Sequence of chain 1.A:
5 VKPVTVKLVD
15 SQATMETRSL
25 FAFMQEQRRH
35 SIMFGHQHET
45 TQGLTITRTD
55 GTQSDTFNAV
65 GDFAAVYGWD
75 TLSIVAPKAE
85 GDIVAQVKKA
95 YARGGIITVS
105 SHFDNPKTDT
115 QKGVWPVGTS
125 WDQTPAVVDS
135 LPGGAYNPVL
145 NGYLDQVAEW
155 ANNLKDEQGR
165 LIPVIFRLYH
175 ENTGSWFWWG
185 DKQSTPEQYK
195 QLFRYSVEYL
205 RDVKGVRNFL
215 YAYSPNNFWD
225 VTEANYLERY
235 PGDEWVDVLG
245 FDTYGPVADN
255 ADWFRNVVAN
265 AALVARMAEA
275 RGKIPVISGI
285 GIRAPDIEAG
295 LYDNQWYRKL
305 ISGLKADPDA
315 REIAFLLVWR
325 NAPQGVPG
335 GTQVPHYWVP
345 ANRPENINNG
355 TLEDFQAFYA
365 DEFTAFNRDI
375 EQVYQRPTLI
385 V

This small molecule binds to this protein.
Small molecule (SMILES): O=C1O[C@H](CO)[C@@H](O[C@@H]2O[C@H](CO)[C@@H](O)[C@H](O)[C@@H]2O)[C@H](O)[C@@H]1O

Binding-site contacts:
Ligand atom C2 contacts residue ARG324 of chain 1.A at 4.0 Å.
Ligand atom C6 contacts residue TRP323 of chain 1.A at 4.0 Å (hydrophobic).
Ligand atom O2 contacts residue TRP323 of chain 1.A at 3.3 Å (h-bond).
Ligand atom C5 contacts residue TRP323 of chain 1.A at 3.8 Å (hydrophobic).
Ligand atom O1 contacts residue GLU175 of chain 1.A at 3.9 Å.
Ligand atom C1 contacts residue TYR248 of chain 1.A at 3.5 Å (hydrophobic).
Ligand atom O2 contacts residue ARG324 of chain 1.A at 2.8 Å (salt-bridge).
Ligand atom C4 contacts residue TRP323 of chain 1.A at 3.9 Å (hydrophobic).
Ligand atom C2 contacts residue HIS340 of chain 1.A at 3.4 Å.
Ligand atom O6 contacts residue TRP323 of chain 1.A at 3.6 Å.
Ligand atom C2 contacts residue HIS106 of chain 1.A at 4.0 Å.
Ligand atom O3 contacts residue HIS106 of chain 1.A at 2.8 Å (h-bond).
Ligand atom C4 contacts residue ARG324 of chain 1.A at 3.9 Å.
Ligand atom O6 contacts residue GLU84 of chain 1.A at 2.7 Å (salt-bridge).
Ligand atom O3 contacts residue ARG324 of chain 1.A at 2.9 Å (salt-bridge).
Ligand atom C5 contacts residue TRP323 of chain 1.A at 4.1 Å (hydrophobic).
Ligand atom C5 contacts residue TYR248 of chain 1.A at 4.0 Å (hydrophobic).
Ligand atom O2 contacts residue GLU175 of chain 1.A at 2.8 Å (salt-bridge).
Ligand atom O1 contacts residue TRP323 of chain 1.A at 3.5 Å.
Ligand atom O4 contacts residue TRP125 of chain 1.A at 3.8 Å.
Ligand atom C5 contacts residue TRP125 of chain 1.A at 3.7 Å (hydrophobic).
Ligand atom O2 contacts residue HIS340 of chain 1.A at 2.7 Å (h-bond).
Ligand atom O3 contacts residue TRP125 of chain 1.A at 3.7 Å.
Ligand atom C3 contacts residue HIS106 of chain 1.A at 3.6 Å.
Ligand atom C6 contacts residue TRP323 of chain 1.A at 4.1 Å (hydrophobic).
Ligand atom O5 contacts residue TRP323 of chain 1.A at 2.9 Å (h-bond).
Ligand atom C3 contacts residue TRP323 of chain 1.A at 4.0 Å (hydrophobic).
Ligand atom C6 contacts residue GLU84 of chain 1.A at 3.4 Å.
Ligand atom C1 contacts residue TRP323 of chain 1.A at 3.5 Å (hydrophobic).
Ligand atom C2 contacts residue TRP323 of chain 1.A at 4.0 Å (hydrophobic).
Ligand atom O6 contacts residue ALA288 of chain 1.A at 3.6 Å.
Ligand atom O5 contacts residue TYR248 of chain 1.A at 3.2 Å.
Ligand atom C1 contacts residue GLU175 of chain 1.A at 3.4 Å.
Ligand atom O4 contacts residue TRP323 of chain 1.A at 3.0 Å (h-bond).
Ligand atom C3 contacts residue ARG324 of chain 1.A at 3.9 Å.
Ligand atom C6 contacts residue LEU76 of chain 1.A at 3.8 Å (hydrophobic).
Ligand atom C6 contacts residue TRP342 of chain 1.A at 3.6 Å (hydrophobic).
Ligand atom C6 contacts residue TYR248 of chain 1.A at 4.0 Å (hydrophobic).
Ligand atom O1 contacts residue TYR248 of chain 1.A at 2.9 Å (h-bond).
Ligand atom C2 contacts residue GLU175 of chain 1.A at 3.4 Å.